Sequence of chain 3.A:
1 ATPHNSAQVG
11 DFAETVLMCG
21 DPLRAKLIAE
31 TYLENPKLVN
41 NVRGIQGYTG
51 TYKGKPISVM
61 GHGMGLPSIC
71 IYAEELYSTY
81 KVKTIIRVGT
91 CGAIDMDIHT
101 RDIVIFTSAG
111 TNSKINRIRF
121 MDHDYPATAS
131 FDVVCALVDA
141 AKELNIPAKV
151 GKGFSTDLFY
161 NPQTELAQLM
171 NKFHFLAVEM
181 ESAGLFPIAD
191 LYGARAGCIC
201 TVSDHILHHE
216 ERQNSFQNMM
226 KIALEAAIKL

This small molecule binds to this protein.
Small molecule (SMILES): Nc1ncnc2c([C@@H]3O[C@H](CO)[C@@H](O)[C@H]3O)n[nH]c12

Binding-site contacts:
Ligand atom C6 contacts residue VAL178 of chain 6.A at 3.7 Å (hydrophobic).
Ligand atom N7 contacts residue SER203 of chain 6.A at 3.8 Å.
Ligand atom C5' contacts residue HIS4 of chain 3.A at 3.7 Å.
Ligand atom C6 contacts residue GLY92 of chain 6.A at 3.7 Å.
Ligand atom N6 contacts residue GLY92 of chain 6.A at 3.3 Å.
Ligand atom N8 contacts residue CYS91 of chain 6.A at 3.4 Å.
Ligand atom O2' contacts residue GLU181 of chain 6.A at 2.7 Å (salt-bridge).
Ligand atom C2 contacts residue PHE159 of chain 6.A at 3.7 Å (hydrophobic).
Ligand atom C3' contacts residue MET180 of chain 6.A at 3.8 Å (hydrophobic).
Ligand atom N3 contacts residue GLU179 of chain 6.A at 3.6 Å.
Ligand atom C4' contacts residue MET64 of chain 6.A at 3.9 Å (hydrophobic).
Ligand atom N1 contacts residue VAL178 of chain 6.A at 3.6 Å.
Ligand atom N7 contacts residue CYS91 of chain 6.A at 3.3 Å.
Ligand atom C1' contacts residue THR90 of chain 6.A at 3.7 Å.
Ligand atom O4' contacts residue THR90 of chain 6.A at 3.7 Å.
Ligand atom C5 contacts residue VAL178 of chain 6.A at 3.6 Å (hydrophobic).
Ligand atom O2' contacts residue MET180 of chain 6.A at 3.0 Å (h-bond).
Ligand atom C9 contacts residue THR90 of chain 6.A at 3.9 Å.
Ligand atom C6 contacts residue PHE159 of chain 6.A at 3.9 Å (hydrophobic).
Ligand atom N3 contacts residue MET180 of chain 6.A at 3.6 Å.
Ligand atom O3' contacts residue MET64 of chain 6.A at 3.6 Å.
Ligand atom C2' contacts residue MET180 of chain 6.A at 3.6 Å (hydrophobic).
Ligand atom O2' contacts residue GLU179 of chain 6.A at 3.3 Å.
Ligand atom O4' contacts residue ARG43 of chain 3.A at 3.3 Å (salt-bridge).
Ligand atom O3' contacts residue GLU181 of chain 6.A at 2.7 Å (salt-bridge).
Ligand atom O2' contacts residue ARG87 of chain 6.A at 3.3 Å (salt-bridge).
Ligand atom C3' contacts residue GLU181 of chain 6.A at 3.5 Å.
Ligand atom N6 contacts residue ASP204 of chain 6.A at 3.2 Å (salt-bridge).
Ligand atom N3 contacts residue VAL178 of chain 6.A at 3.8 Å.
Ligand atom C5' contacts residue PHE159 of chain 6.A at 3.7 Å (hydrophobic).
Ligand atom C5 contacts residue GLY92 of chain 6.A at 3.6 Å.
Ligand atom N7 contacts residue ASP204 of chain 6.A at 3.4 Å (salt-bridge).
Ligand atom N8 contacts residue THR90 of chain 6.A at 3.2 Å (h-bond).
Ligand atom N1 contacts residue PHE159 of chain 6.A at 3.8 Å.
Ligand atom C2 contacts residue VAL178 of chain 6.A at 3.5 Å (hydrophobic).
Ligand atom O5' contacts residue HIS4 of chain 3.A at 2.8 Å (h-bond).
Ligand atom O5' contacts residue PHE159 of chain 6.A at 3.3 Å.
Ligand atom C4 contacts residue VAL178 of chain 6.A at 3.7 Å (hydrophobic).
Ligand atom C4' contacts residue ARG43 of chain 3.A at 3.5 Å.
Ligand atom N7 contacts residue GLY92 of chain 6.A at 3.5 Å (h-bond).

Sequence of chain 6.A:
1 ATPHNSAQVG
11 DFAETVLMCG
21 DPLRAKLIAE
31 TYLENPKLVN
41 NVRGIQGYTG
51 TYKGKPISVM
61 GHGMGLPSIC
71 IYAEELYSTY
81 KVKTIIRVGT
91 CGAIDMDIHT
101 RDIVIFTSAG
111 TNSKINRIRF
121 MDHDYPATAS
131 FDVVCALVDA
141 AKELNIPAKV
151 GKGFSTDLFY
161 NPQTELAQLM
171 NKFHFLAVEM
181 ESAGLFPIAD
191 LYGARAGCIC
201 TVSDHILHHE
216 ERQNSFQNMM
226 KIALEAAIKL